The small molecule below binds the protein below.
Small molecule (SMILES): OCCc1ccccc1

Sequence of chain 1.A:
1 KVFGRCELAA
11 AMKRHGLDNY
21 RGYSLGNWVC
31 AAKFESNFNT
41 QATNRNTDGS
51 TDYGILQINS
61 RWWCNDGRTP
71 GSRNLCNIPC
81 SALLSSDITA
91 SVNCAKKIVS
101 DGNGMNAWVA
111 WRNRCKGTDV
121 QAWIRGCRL

Binding-site contacts:
Ligand atom C5' contacts residue LYS33 of chain 1.A at 4.2 Å.
Ligand atom C6' contacts residue ASN37 of chain 1.A at 4.5 Å.
Ligand atom OXT contacts residue PHE34 of chain 1.A at 3.5 Å.
Ligand atom C4' contacts residue ASN37 of chain 1.A at 4.0 Å.
Ligand atom C5' contacts residue SER36 of chain 1.A at 4.0 Å.
Ligand atom C3' contacts residue ASN37 of chain 1.A at 4.0 Å.
Ligand atom C4' contacts residue SER36 of chain 1.A at 4.0 Å.
Ligand atom C5' contacts residue PHE34 of chain 1.A at 2.9 Å (hydrophobic).
Ligand atom OXT contacts residue LYS33 of chain 1.A at 4.1 Å.
Ligand atom C6' contacts residue PHE34 of chain 1.A at 3.3 Å (hydrophobic).
Ligand atom C4' contacts residue PHE34 of chain 1.A at 4.1 Å (hydrophobic).
Ligand atom C contacts residue LYS33 of chain 1.A at 4.3 Å.
Ligand atom C4' contacts residue GLU35 of chain 1.A at 3.9 Å.
Ligand atom C contacts residue ASN37 of chain 1.A at 4.0 Å.
Ligand atom C2' contacts residue ASN37 of chain 1.A at 3.9 Å.
Ligand atom C1' contacts residue ASN37 of chain 1.A at 4.3 Å.
Ligand atom C5' contacts residue GLU35 of chain 1.A at 3.9 Å.
Ligand atom C6' contacts residue LYS33 of chain 1.A at 4.0 Å.
Ligand atom C5' contacts residue ASN37 of chain 1.A at 4.0 Å.